This small molecule binds to this protein.
Small molecule (SMILES): CSCC[C@H](NC(=O)[C@H](Cc1ccccc1)NC(=O)[C@H]1CCCN1C(=O)[C@@H](N)CCCN=C(N)N)C(=O)NCC(=O)N[C@@H](C=O)[C@@H](C)O

Sequence of chain 32.N:
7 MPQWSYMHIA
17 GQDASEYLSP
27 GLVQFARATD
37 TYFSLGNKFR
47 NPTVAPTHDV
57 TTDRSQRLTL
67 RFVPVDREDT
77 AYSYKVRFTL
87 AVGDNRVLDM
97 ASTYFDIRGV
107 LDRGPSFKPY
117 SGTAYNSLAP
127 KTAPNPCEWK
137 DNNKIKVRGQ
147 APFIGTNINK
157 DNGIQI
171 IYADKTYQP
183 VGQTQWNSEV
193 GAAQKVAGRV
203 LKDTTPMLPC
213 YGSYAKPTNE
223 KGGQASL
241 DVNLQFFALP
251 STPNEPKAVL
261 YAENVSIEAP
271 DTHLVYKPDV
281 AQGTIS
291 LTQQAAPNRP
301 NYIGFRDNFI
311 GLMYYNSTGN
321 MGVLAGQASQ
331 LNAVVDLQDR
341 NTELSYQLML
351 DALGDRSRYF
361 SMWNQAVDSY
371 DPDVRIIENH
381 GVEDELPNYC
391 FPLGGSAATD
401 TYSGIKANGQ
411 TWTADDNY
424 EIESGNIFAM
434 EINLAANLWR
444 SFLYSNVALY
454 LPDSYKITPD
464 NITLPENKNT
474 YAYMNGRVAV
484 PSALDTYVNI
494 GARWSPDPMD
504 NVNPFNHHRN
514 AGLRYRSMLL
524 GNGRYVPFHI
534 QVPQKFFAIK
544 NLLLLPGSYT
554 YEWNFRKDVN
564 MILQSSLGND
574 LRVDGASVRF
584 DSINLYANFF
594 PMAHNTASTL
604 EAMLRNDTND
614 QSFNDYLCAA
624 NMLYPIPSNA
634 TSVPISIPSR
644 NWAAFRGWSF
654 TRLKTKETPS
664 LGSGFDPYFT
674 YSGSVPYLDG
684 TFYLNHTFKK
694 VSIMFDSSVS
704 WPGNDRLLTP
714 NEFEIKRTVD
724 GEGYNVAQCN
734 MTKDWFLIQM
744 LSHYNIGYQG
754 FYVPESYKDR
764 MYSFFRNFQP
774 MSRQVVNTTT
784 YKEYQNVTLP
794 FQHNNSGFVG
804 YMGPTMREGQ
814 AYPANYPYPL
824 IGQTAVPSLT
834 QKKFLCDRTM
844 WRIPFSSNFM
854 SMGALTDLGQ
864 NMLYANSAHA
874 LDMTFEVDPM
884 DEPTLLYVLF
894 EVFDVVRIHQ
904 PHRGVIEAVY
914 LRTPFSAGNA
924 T

Sequence of chain 32.O:
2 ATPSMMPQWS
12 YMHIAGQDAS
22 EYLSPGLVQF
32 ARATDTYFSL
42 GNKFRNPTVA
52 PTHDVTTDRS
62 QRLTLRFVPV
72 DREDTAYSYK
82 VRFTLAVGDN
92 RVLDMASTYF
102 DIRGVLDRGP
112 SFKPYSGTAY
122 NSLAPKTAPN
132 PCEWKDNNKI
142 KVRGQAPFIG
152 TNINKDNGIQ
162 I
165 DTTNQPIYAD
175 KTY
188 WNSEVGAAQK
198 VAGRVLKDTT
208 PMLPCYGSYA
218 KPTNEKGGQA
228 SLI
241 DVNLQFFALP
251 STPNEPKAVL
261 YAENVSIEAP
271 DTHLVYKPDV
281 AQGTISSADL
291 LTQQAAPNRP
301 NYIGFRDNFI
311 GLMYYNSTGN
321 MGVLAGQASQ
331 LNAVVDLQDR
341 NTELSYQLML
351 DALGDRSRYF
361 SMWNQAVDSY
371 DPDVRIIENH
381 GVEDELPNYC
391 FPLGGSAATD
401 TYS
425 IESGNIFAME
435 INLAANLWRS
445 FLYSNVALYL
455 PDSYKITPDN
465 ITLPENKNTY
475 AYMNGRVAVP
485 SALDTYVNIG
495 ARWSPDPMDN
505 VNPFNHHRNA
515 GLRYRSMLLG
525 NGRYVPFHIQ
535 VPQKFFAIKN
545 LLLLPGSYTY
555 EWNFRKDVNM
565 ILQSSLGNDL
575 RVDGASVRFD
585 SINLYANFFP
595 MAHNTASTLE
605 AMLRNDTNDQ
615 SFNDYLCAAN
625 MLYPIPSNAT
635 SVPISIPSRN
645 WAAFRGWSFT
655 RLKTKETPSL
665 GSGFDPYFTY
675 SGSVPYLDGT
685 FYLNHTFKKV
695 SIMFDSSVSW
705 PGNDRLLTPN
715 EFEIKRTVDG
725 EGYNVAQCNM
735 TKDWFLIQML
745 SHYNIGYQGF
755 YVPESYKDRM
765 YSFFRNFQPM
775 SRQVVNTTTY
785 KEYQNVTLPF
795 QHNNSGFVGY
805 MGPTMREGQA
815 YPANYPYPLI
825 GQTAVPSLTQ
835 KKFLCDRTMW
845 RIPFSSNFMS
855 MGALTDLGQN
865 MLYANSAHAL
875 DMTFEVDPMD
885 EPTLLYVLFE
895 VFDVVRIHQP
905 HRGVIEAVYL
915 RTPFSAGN

Sequence of chain 32.P:
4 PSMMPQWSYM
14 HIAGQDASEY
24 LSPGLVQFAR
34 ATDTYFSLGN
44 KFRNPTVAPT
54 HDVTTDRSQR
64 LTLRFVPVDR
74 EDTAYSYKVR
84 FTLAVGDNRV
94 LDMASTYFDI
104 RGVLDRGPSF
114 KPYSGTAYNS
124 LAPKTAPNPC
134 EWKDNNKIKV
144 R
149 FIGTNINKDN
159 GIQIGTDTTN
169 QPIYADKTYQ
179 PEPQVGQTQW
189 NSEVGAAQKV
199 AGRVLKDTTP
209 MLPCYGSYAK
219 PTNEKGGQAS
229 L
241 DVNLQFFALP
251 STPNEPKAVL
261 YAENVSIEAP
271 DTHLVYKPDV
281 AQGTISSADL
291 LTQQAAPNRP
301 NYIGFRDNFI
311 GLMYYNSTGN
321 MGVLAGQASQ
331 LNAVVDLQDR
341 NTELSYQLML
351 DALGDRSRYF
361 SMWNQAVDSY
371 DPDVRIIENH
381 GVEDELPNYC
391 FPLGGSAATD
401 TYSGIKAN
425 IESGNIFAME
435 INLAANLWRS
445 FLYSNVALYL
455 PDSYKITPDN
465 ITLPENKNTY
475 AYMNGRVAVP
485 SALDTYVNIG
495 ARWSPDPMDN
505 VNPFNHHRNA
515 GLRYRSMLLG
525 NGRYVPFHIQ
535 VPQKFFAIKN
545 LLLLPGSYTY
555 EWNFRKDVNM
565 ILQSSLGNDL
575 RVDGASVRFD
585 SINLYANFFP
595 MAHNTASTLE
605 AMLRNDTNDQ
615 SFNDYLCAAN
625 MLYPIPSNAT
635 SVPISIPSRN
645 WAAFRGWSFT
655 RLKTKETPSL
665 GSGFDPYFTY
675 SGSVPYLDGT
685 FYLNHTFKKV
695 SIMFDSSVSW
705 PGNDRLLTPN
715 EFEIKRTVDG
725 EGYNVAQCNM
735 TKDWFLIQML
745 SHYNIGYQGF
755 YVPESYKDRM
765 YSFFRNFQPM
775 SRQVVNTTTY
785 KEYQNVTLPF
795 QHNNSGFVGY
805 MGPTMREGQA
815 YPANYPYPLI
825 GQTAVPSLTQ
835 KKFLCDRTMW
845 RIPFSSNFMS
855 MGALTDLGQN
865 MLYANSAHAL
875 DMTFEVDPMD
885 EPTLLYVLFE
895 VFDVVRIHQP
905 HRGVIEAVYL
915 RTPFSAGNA

Binding-site contacts:
Ligand atom CG contacts residue TYR38 of chain 32.N at 3.7 Å (hydrophobic).
Ligand atom NH2 contacts residue MET606 of chain 32.O at 4.2 Å.
Ligand atom CD2 contacts residue HIS54 of chain 32.O at 4.4 Å.
Ligand atom N contacts residue VAL50 of chain 32.O at 4.2 Å.
Ligand atom CD1 contacts residue TYR38 of chain 32.N at 4.4 Å (hydrophobic).
Ligand atom O contacts residue PRO48 of chain 32.O at 3.4 Å.
Ligand atom C contacts residue PRO52 of chain 32.O at 4.2 Å (hydrophobic).
Ligand atom CE2 contacts residue THR599 of chain 32.O at 4.2 Å.
Ligand atom CD1 contacts residue ALA34 of chain 32.N at 4.3 Å (hydrophobic).
Ligand atom NH1 contacts residue MET606 of chain 32.O at 4.0 Å.
Ligand atom CZ contacts residue PHE31 of chain 32.N at 4.3 Å (hydrophobic).
Ligand atom NH2 contacts residue THR602 of chain 32.O at 4.4 Å.
Ligand atom O contacts residue THR49 of chain 32.O at 4.2 Å.
Ligand atom N contacts residue VAL50 of chain 32.O at 3.6 Å (h-bond).
Ligand atom CA contacts residue ALA51 of chain 32.O at 4.4 Å (hydrophobic).
Ligand atom OG1 contacts residue THR49 of chain 32.O at 4.2 Å.
Ligand atom O contacts residue ALA34 of chain 32.N at 4.1 Å.
Ligand atom CB contacts residue PRO48 of chain 32.O at 4.0 Å (hydrophobic).
Ligand atom C contacts residue PRO48 of chain 32.O at 3.9 Å (hydrophobic).
Ligand atom CE2 contacts residue ASP55 of chain 32.O at 3.6 Å.
Ligand atom CB contacts residue VAL56 of chain 32.O at 4.2 Å (hydrophobic).
Ligand atom O contacts residue GLY17 of chain 32.O at 4.0 Å.
Ligand atom CA contacts residue PRO48 of chain 32.O at 4.2 Å (hydrophobic).
Ligand atom CB contacts residue PRO52 of chain 32.O at 3.8 Å (hydrophobic).
Ligand atom OG1 contacts residue PRO48 of chain 32.O at 3.1 Å.
Ligand atom CD2 contacts residue ASP55 of chain 32.O at 3.8 Å.
Ligand atom NH1 contacts residue PHE31 of chain 32.N at 3.0 Å.
Ligand atom NH1 contacts residue GLY27 of chain 32.N at 4.4 Å.
Ligand atom N contacts residue PRO52 of chain 32.O at 4.0 Å.
Ligand atom CB contacts residue ALA34 of chain 32.N at 4.3 Å (hydrophobic).
Ligand atom CB contacts residue TYR38 of chain 32.N at 3.6 Å (hydrophobic).
Ligand atom O contacts residue PRO52 of chain 32.O at 4.0 Å.
Ligand atom CB contacts residue THR49 of chain 32.O at 4.0 Å.
Ligand atom C contacts residue VAL50 of chain 32.O at 3.6 Å (hydrophobic).
Ligand atom CZ contacts residue PHE31 of chain 32.N at 4.2 Å (hydrophobic).
Ligand atom CD2 contacts residue VAL56 of chain 32.O at 3.8 Å (hydrophobic).
Ligand atom CA contacts residue PRO52 of chain 32.O at 4.1 Å (hydrophobic).
Ligand atom O contacts residue VAL50 of chain 32.O at 3.7 Å.
Ligand atom CD2 contacts residue TYR38 of chain 32.N at 3.8 Å (hydrophobic).
Ligand atom CA contacts residue VAL50 of chain 32.O at 3.0 Å (hydrophobic).